The small molecule below binds the protein below.
Small molecule (SMILES): NC(=[NH2+])NCCC[C@H](N)C(=O)O

Sequence of chain 1.C:
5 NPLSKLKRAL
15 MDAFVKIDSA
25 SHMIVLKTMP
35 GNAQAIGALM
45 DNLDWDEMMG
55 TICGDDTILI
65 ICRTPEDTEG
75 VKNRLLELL

Sequence of chain 1.B:
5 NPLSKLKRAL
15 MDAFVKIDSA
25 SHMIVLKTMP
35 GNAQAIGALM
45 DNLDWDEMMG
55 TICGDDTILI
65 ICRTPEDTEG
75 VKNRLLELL

Binding-site contacts:
Ligand atom NH2 contacts residue GLY35 of chain 2.C at 3.6 Å (h-bond).
Ligand atom OXT contacts residue GLY58 of chain 1.B at 3.6 Å.
Ligand atom CA contacts residue CYS57 of chain 1.C at 3.8 Å (hydrophobic).
Ligand atom CZ contacts residue GLN38 of chain 1.C at 3.8 Å.
Ligand atom OXT contacts residue THR61 of chain 1.B at 3.2 Å (h-bond).
Ligand atom NH2 contacts residue PRO34 of chain 2.C at 3.5 Å.
Ligand atom N contacts residue ASP60 of chain 1.B at 2.9 Å (salt-bridge).
Ligand atom C contacts residue GLN38 of chain 1.C at 3.8 Å.
Ligand atom CZ contacts residue ASP59 of chain 1.B at 3.7 Å.
Ligand atom C contacts residue THR55 of chain 1.C at 3.5 Å.
Ligand atom CA contacts residue THR55 of chain 1.C at 3.1 Å.
Ligand atom CG contacts residue ASP45 of chain 1.C at 3.6 Å.
Ligand atom CB contacts residue THR55 of chain 1.C at 3.7 Å.
Ligand atom C contacts residue ASP59 of chain 1.B at 3.3 Å.
Ligand atom CB contacts residue GLN38 of chain 1.C at 3.3 Å.
Ligand atom N contacts residue ASP45 of chain 1.C at 2.7 Å (salt-bridge).
Ligand atom CG contacts residue GLN38 of chain 1.C at 3.1 Å.
Ligand atom O contacts residue GLY58 of chain 1.B at 3.2 Å.
Ligand atom CB contacts residue ASP45 of chain 1.C at 3.4 Å.
Ligand atom NH1 contacts residue GLN38 of chain 1.C at 2.8 Å (h-bond).
Ligand atom CB contacts residue CYS57 of chain 1.C at 3.6 Å (hydrophobic).
Ligand atom O contacts residue CYS57 of chain 1.C at 2.9 Å (h-bond).
Ligand atom C contacts residue CYS57 of chain 1.C at 3.8 Å (hydrophobic).
Ligand atom O contacts residue GLN38 of chain 1.C at 3.0 Å (h-bond).
Ligand atom OXT contacts residue ASP60 of chain 1.B at 2.9 Å (salt-bridge).
Ligand atom N contacts residue THR61 of chain 1.B at 3.1 Å (h-bond).
Ligand atom N contacts residue THR55 of chain 1.C at 2.9 Å (h-bond).
Ligand atom NH1 contacts residue ASP59 of chain 2.C at 2.7 Å (salt-bridge).
Ligand atom CD contacts residue ALA42 of chain 1.C at 3.5 Å (hydrophobic).
Ligand atom CA contacts residue ASP45 of chain 1.C at 3.5 Å.
Ligand atom CZ contacts residue ASP59 of chain 2.C at 3.5 Å.
Ligand atom NH2 contacts residue ASP59 of chain 1.B at 3.5 Å (salt-bridge).
Ligand atom NH1 contacts residue ASP59 of chain 1.B at 3.5 Å.
Ligand atom NH2 contacts residue ASP59 of chain 2.C at 2.9 Å (salt-bridge).
Ligand atom NH2 contacts residue ARG1 of chain 2.F at 3.6 Å.
Ligand atom O contacts residue ILE56 of chain 1.C at 3.7 Å.
Ligand atom NH1 contacts residue GLY35 of chain 2.C at 3.4 Å.
Ligand atom CD contacts residue GLN38 of chain 1.C at 3.3 Å.
Ligand atom OXT contacts residue ASP59 of chain 1.B at 2.7 Å (salt-bridge).
Ligand atom O contacts residue ASP59 of chain 1.B at 3.2 Å (salt-bridge).

Sequence of chain 2.C:
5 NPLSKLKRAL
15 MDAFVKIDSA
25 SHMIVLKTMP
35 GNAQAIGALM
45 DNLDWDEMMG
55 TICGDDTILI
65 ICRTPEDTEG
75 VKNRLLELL